Sequence of chain 1.A:
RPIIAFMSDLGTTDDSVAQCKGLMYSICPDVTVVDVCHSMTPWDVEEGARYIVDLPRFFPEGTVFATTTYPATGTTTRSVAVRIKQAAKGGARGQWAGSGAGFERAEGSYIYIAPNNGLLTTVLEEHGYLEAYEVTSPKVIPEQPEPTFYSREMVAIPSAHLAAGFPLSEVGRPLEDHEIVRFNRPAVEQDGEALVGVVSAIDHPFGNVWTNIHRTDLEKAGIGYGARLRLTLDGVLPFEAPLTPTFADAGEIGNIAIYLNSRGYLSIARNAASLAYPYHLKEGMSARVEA

Sequence of chain 1.B:
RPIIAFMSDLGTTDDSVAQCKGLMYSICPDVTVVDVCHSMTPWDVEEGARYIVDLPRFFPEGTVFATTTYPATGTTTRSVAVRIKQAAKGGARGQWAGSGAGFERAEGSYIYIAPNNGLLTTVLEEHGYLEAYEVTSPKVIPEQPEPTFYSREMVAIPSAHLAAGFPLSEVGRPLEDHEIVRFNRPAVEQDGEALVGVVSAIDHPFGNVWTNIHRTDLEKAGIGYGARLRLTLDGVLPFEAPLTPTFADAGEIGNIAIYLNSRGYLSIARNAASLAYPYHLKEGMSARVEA

Binding-site contacts:
Ligand atom C5' contacts residue PHE156 of chain 1.A at 3.7 Å (hydrophobic).
Ligand atom O4' contacts residue THR155 of chain 1.A at 3.6 Å.
Ligand atom C4' contacts residue TYR77 of chain 1.A at 3.7 Å (hydrophobic).
Ligand atom N3 contacts residue PHE254 of chain 1.B at 3.6 Å.
Ligand atom C2 contacts residue ALA279 of chain 1.B at 3.5 Å (hydrophobic).
Ligand atom N3 contacts residue PRO78 of chain 1.A at 3.3 Å.
Ligand atom N6 contacts residue ASN215 of chain 1.B at 3.2 Å (h-bond).
Ligand atom O3' contacts residue TYR77 of chain 1.A at 3.3 Å (h-bond).
Ligand atom C4 contacts residue TRP50 of chain 1.A at 3.3 Å (hydrophobic).
Ligand atom C8 contacts residue MET1 of chain 1.D at 3.6 Å (hydrophobic).
Ligand atom C4 contacts residue PHE254 of chain 1.B at 3.6 Å (hydrophobic).
Ligand atom C5 contacts residue PHE254 of chain 1.B at 3.6 Å (hydrophobic).
Ligand atom F19 contacts residue THR80 of chain 1.A at 3.7 Å.
Ligand atom N9 contacts residue TRP50 of chain 1.A at 3.7 Å.
Ligand atom N1 contacts residue ALA279 of chain 1.B at 2.9 Å (h-bond).
Ligand atom N6 contacts residue PHE254 of chain 1.B at 3.5 Å.
Ligand atom C5 contacts residue TRP50 of chain 1.A at 3.4 Å (hydrophobic).
Ligand atom F19 contacts residue TYR157 of chain 1.A at 3.0 Å.
Ligand atom N3 contacts residue TRP50 of chain 1.A at 3.6 Å.
Ligand atom C8 contacts residue PHE213 of chain 1.B at 3.8 Å (hydrophobic).
Ligand atom F19 contacts residue PHE156 of chain 1.A at 2.9 Å.
Ligand atom F19 contacts residue THR155 of chain 1.A at 3.0 Å.
Ligand atom C2 contacts residue PRO78 of chain 1.A at 3.3 Å (hydrophobic).
Ligand atom O3' contacts residue SER158 of chain 1.A at 3.1 Å (h-bond).
Ligand atom C2' contacts residue PHE213 of chain 1.B at 3.6 Å (hydrophobic).
Ligand atom F19 contacts residue SER158 of chain 1.A at 3.4 Å.
Ligand atom C3' contacts residue ASP16 of chain 1.A at 3.3 Å.
Ligand atom O4' contacts residue MET1 of chain 1.D at 3.5 Å (h-bond).
Ligand atom C5' contacts residue SER158 of chain 1.A at 3.4 Å.
Ligand atom C2' contacts residue ASP16 of chain 1.A at 3.4 Å.
Ligand atom O3' contacts residue ASP16 of chain 1.A at 2.4 Å (salt-bridge).
Ligand atom C6 contacts residue PHE254 of chain 1.B at 3.5 Å (hydrophobic).
Ligand atom N7 contacts residue ASN215 of chain 1.B at 3.5 Å (h-bond).
Ligand atom C6 contacts residue ARG277 of chain 1.B at 3.6 Å.
Ligand atom C2 contacts residue PHE254 of chain 1.B at 3.6 Å (hydrophobic).
Ligand atom N1 contacts residue PHE254 of chain 1.B at 3.4 Å.
Ligand atom C1' contacts residue TYR77 of chain 1.A at 3.4 Å (hydrophobic).
Ligand atom O4' contacts residue TYR77 of chain 1.A at 3.7 Å.
Ligand atom N6 contacts residue ARG277 of chain 1.B at 2.8 Å (salt-bridge).
Ligand atom N1 contacts residue ARG277 of chain 1.B at 3.5 Å (salt-bridge).

The small molecule below binds the protein below.
Small molecule (SMILES): Nc1ncnc2c1ncn2[C@H]1C[C@H](O)[C@@H](CF)O1